Binding-site contacts:
Ligand atom O contacts residue MET105 of chain 1.B at 4.0 Å.
Ligand atom C1 contacts residue PHE34 of chain 1.B at 4.1 Å (hydrophobic).
Ligand atom C2 contacts residue PHE34 of chain 1.B at 4.4 Å (hydrophobic).
Ligand atom C11 contacts residue GLN104 of chain 1.B at 4.2 Å.
Ligand atom C contacts residue GLN32 of chain 1.B at 3.6 Å.
Ligand atom C6 contacts residue PHE34 of chain 1.B at 3.9 Å (hydrophobic).
Ligand atom C6 contacts residue GLN32 of chain 1.B at 3.9 Å.
Ligand atom O contacts residue ARG103 of chain 1.B at 3.5 Å (salt-bridge).
Ligand atom C5 contacts residue PRO33 of chain 1.B at 3.9 Å (hydrophobic).
Ligand atom C8 contacts residue PRO33 of chain 1.B at 3.2 Å (hydrophobic).
Ligand atom O contacts residue GLN104 of chain 1.B at 3.0 Å (h-bond).
Ligand atom C13 contacts residue MET105 of chain 1.B at 4.3 Å (hydrophobic).
Ligand atom N1 contacts residue MET105 of chain 1.B at 3.9 Å.
Ligand atom C3 contacts residue VAL107 of chain 1.B at 3.7 Å (hydrophobic).
Ligand atom C contacts residue ASN27 of chain 1.B at 3.4 Å.
Ligand atom C4 contacts residue VAL107 of chain 1.B at 4.5 Å (hydrophobic).
Ligand atom C9 contacts residue GLN104 of chain 1.B at 3.7 Å.
Ligand atom N contacts residue GLN104 of chain 1.B at 3.9 Å.
Ligand atom C13 contacts residue GLN104 of chain 1.B at 4.1 Å.
Ligand atom C8 contacts residue GLN104 of chain 1.B at 4.2 Å.
Ligand atom C2 contacts residue VAL107 of chain 1.B at 3.9 Å (hydrophobic).
Ligand atom C9 contacts residue MET106 of chain 1.B at 4.3 Å (hydrophobic).
Ligand atom C8 contacts residue MET105 of chain 1.B at 3.8 Å (hydrophobic).
Ligand atom C1 contacts residue GLN32 of chain 1.B at 4.2 Å.
Ligand atom C5 contacts residue PHE34 of chain 1.B at 4.0 Å (hydrophobic).
Ligand atom C contacts residue VAL28 of chain 1.B at 3.8 Å (hydrophobic).
Ligand atom C13 contacts residue ARG103 of chain 1.B at 4.4 Å.
Ligand atom C contacts residue PHE34 of chain 1.B at 4.4 Å (hydrophobic).
Ligand atom C9 contacts residue MET105 of chain 1.B at 4.0 Å (hydrophobic).
Ligand atom C9 contacts residue VAL107 of chain 1.B at 4.1 Å (hydrophobic).
Ligand atom C7 contacts residue GLN104 of chain 1.B at 4.5 Å.
Ligand atom C7 contacts residue PRO33 of chain 1.B at 4.3 Å (hydrophobic).

Sequence of chain 1.B:
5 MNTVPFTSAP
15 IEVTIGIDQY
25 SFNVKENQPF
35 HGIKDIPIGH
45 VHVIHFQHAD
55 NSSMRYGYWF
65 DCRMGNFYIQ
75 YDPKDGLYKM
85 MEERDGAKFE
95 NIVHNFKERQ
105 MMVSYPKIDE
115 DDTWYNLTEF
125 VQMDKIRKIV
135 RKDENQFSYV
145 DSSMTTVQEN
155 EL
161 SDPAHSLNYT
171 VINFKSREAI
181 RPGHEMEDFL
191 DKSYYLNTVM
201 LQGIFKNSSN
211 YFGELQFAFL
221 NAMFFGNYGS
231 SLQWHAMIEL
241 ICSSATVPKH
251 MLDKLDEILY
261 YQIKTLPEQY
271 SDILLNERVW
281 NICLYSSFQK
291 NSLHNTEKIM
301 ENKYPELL

A protein and the small-molecule ligand that binds it are described below.
Small molecule (SMILES): Cc1ccc(C(C)(C)CN(C)CC(N)=O)cc1